Binding-site contacts:
Ligand atom N6 contacts residue U1 of chain 26.C at 2.8 Å (h-bond).
Ligand atom C6 contacts residue U1 of chain 26.C at 3.6 Å.
Ligand atom N6 contacts residue U2 of chain 26.C at 4.2 Å.
Ligand atom N1 contacts residue U3 of chain 26.C at 2.7 Å (h-bond).
Ligand atom N6 contacts residue U3 of chain 26.C at 3.0 Å (h-bond).
Ligand atom C4 contacts residue U2 of chain 26.C at 4.3 Å.
Ligand atom C6 contacts residue U2 of chain 26.C at 4.1 Å.
Ligand atom C6 contacts residue U3 of chain 26.C at 3.3 Å.
Ligand atom C2 contacts residue U2 of chain 26.C at 3.2 Å.
Ligand atom N3 contacts residue U3 of chain 26.C at 4.2 Å.
Ligand atom C2 contacts residue U1 of chain 26.C at 3.5 Å.
Ligand atom N3 contacts residue U2 of chain 26.C at 3.7 Å.
Ligand atom N1 contacts residue U1 of chain 26.C at 2.8 Å (h-bond).
Ligand atom N1 contacts residue U2 of chain 26.C at 3.5 Å (h-bond).
Ligand atom C2 contacts residue U3 of chain 26.C at 3.0 Å.

A small-molecule ligand and the protein it binds are described below.
Small molecule (SMILES): Nc1ncnc2c1ncn2[C@@H]1O[C@H](CO[P](=O)(O)O[C@H]2[C@@H](O)[C@H](n3cnc4c(N)ncnc43)O[C@@H]2CO[P](=O)(O)O[C@H]2[C@@H](O)[C@H](n3cnc4c(N)ncnc43)O[C@@H]2COP(=O)(O)O)[C@@H](O)[C@H]1O